Sequence of chain 1.E:
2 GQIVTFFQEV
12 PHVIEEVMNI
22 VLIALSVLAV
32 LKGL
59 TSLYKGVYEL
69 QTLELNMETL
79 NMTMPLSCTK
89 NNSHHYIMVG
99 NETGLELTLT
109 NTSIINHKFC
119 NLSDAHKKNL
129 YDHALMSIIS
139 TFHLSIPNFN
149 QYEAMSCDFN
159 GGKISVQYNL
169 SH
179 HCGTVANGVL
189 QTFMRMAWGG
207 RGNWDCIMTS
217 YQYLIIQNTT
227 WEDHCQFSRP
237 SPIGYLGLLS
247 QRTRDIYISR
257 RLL

The protein below binds the small molecule below.
Small molecule (SMILES): CC(=O)N[C@H]1[C@H](O[C@H]2[C@H](O)[C@@H](NC(C)=O)CO[C@@H]2CO)O[C@H](CO)[C@@H](O)[C@@H]1O

Binding-site contacts:
Ligand atom C2 contacts residue ASN119 of chain 1.E at 2.5 Å.
Ligand atom C4 contacts residue ASN119 of chain 1.E at 4.2 Å.
Ligand atom C8 contacts residue CYS155 of chain 1.E at 4.5 Å (hydrophobic).
Ligand atom O7 contacts residue ASN158 of chain 1.E at 4.4 Å.
Ligand atom C8 contacts residue ASP156 of chain 1.E at 3.7 Å.
Ligand atom C3 contacts residue PHE117 of chain 1.E at 4.1 Å (hydrophobic).
Ligand atom C7 contacts residue ASN119 of chain 1.E at 3.1 Å.
Ligand atom C8 contacts residue ASN119 of chain 1.E at 3.4 Å.
Ligand atom C5 contacts residue ASN119 of chain 1.E at 3.7 Å.
Ligand atom C1 contacts residue PHE117 of chain 1.E at 4.4 Å (hydrophobic).
Ligand atom O7 contacts residue ASN119 of chain 1.E at 4.1 Å.
Ligand atom O5 contacts residue ASN119 of chain 1.E at 2.4 Å (h-bond).
Ligand atom N2 contacts residue PHE117 of chain 1.E at 4.4 Å.
Ligand atom O4 contacts residue PHE117 of chain 1.E at 4.4 Å.
Ligand atom C8 contacts residue ASN158 of chain 1.E at 4.3 Å.
Ligand atom N2 contacts residue ASN119 of chain 1.E at 2.4 Å (h-bond).
Ligand atom C1 contacts residue ASN119 of chain 1.E at 1.4 Å.
Ligand atom C8 contacts residue HIS115 of chain 1.E at 3.7 Å.
Ligand atom C3 contacts residue ASN119 of chain 1.E at 3.8 Å.